This protein binds this small molecule.
Small molecule (SMILES): CC(=O)N[C@H]1[C@H]([C@H](O)[C@H](O)CO)O[C@@](O[C@H]2[C@@H](O)[C@@H](CO)O[C@@H](O[C@H]3[C@H](O)[C@@H](CO)OC[C@@H]3NC(C)=O)[C@@H]2O)(C(=O)O)C[C@@H]1O

Binding-site contacts:
Ligand atom O7 contacts residue PRO349 of chain 1.A at 3.6 Å.
Ligand atom N2 contacts residue ALA347 of chain 1.A at 4.0 Å.
Ligand atom C7 contacts residue PRO348 of chain 1.A at 3.9 Å (hydrophobic).
Ligand atom C8 contacts residue PRO348 of chain 1.A at 4.1 Å (hydrophobic).
Ligand atom C7 contacts residue ALA347 of chain 1.A at 4.0 Å (hydrophobic).
Ligand atom O7 contacts residue PRO348 of chain 1.A at 3.5 Å.
Ligand atom C7 contacts residue THR346 of chain 1.A at 4.0 Å.
Ligand atom O7 contacts residue MET404 of chain 1.A at 4.1 Å.
Ligand atom C1 contacts residue ALA347 of chain 1.A at 4.3 Å (hydrophobic).
Ligand atom C11 contacts residue MET404 of chain 1.A at 4.2 Å (hydrophobic).
Ligand atom O5 contacts residue THR346 of chain 1.A at 2.4 Å (h-bond).
Ligand atom C2 contacts residue ALA347 of chain 1.A at 4.0 Å (hydrophobic).
Ligand atom O7 contacts residue ALA347 of chain 1.A at 4.0 Å.
Ligand atom O9 contacts residue PRO345 of chain 1.A at 4.2 Å.
Ligand atom C8 contacts residue MET404 of chain 1.A at 4.0 Å (hydrophobic).
Ligand atom C1 contacts residue THR346 of chain 1.A at 1.4 Å.
Ligand atom C2 contacts residue THR346 of chain 1.A at 2.4 Å.
Ligand atom C3 contacts residue THR346 of chain 1.A at 3.7 Å.
Ligand atom O7 contacts residue MET404 of chain 1.A at 3.8 Å.
Ligand atom N2 contacts residue THR346 of chain 1.A at 2.9 Å (h-bond).
Ligand atom C8 contacts residue THR346 of chain 1.A at 3.8 Å.
Ligand atom C5 contacts residue THR346 of chain 1.A at 3.7 Å.
Ligand atom C4 contacts residue THR346 of chain 1.A at 4.2 Å.

Sequence of chain 1.A:
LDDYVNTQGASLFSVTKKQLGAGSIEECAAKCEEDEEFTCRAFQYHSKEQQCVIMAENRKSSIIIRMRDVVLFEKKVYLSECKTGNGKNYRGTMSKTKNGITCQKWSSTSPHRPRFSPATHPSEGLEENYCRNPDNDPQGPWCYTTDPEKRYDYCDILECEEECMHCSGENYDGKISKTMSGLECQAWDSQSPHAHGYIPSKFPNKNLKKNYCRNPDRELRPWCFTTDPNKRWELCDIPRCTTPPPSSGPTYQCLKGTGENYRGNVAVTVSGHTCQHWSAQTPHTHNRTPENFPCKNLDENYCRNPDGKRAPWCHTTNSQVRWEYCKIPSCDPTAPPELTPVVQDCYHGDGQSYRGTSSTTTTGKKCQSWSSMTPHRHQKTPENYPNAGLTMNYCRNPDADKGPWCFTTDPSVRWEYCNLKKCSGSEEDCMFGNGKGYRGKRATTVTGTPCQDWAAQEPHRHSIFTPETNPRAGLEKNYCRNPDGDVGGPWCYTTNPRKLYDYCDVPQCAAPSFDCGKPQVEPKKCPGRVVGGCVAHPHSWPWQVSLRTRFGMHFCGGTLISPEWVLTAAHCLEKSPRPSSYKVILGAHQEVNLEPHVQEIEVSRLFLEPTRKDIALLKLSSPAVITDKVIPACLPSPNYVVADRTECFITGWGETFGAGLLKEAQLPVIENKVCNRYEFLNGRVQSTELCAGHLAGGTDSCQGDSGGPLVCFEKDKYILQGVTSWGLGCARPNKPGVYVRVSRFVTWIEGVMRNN